A protein and the small-molecule ligand that binds it are described below.
Small molecule (SMILES): CC(=O)N[C@@H]1[C@@H](O)[C@H](O)[C@@H](CO)O[C@H]1O

Sequence of chain 51.Q:
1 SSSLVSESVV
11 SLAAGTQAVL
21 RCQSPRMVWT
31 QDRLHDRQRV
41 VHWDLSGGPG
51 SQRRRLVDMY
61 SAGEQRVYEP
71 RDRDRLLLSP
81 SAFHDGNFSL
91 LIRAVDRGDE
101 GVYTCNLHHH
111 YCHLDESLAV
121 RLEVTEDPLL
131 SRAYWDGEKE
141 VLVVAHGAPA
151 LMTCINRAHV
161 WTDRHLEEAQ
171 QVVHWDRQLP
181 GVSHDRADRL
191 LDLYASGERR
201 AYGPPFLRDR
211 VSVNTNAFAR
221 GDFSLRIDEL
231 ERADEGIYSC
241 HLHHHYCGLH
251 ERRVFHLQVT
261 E

Binding-site contacts:
Ligand atom C4 contacts residue ASN87 of chain 51.Q at 4.2 Å.
Ligand atom N2 contacts residue ASN87 of chain 51.Q at 2.9 Å (h-bond).
Ligand atom O5 contacts residue ASN87 of chain 51.Q at 2.3 Å (h-bond).
Ligand atom C5 contacts residue LEU151 of chain 51.Q at 4.1 Å (hydrophobic).
Ligand atom C5 contacts residue ASN87 of chain 51.Q at 3.7 Å.
Ligand atom O5 contacts residue SER89 of chain 51.Q at 4.1 Å.
Ligand atom C4 contacts residue LEU151 of chain 51.Q at 4.4 Å (hydrophobic).
Ligand atom C6 contacts residue LEU151 of chain 51.Q at 3.8 Å (hydrophobic).
Ligand atom C1 contacts residue ASN87 of chain 51.Q at 1.4 Å.
Ligand atom O7 contacts residue ASP85 of chain 51.Q at 4.3 Å.
Ligand atom O7 contacts residue ASN87 of chain 51.Q at 3.9 Å.
Ligand atom C2 contacts residue ASN87 of chain 51.Q at 2.4 Å.
Ligand atom O5 contacts residue SER79 of chain 51.Q at 4.4 Å.
Ligand atom C5 contacts residue SER89 of chain 51.Q at 4.3 Å.
Ligand atom C7 contacts residue ASN87 of chain 51.Q at 3.6 Å.
Ligand atom O6 contacts residue LEU151 of chain 51.Q at 3.4 Å.
Ligand atom C1 contacts residue SER89 of chain 51.Q at 4.5 Å.
Ligand atom O4 contacts residue LEU151 of chain 51.Q at 3.7 Å.
Ligand atom C3 contacts residue ASN87 of chain 51.Q at 3.7 Å.